A small-molecule ligand and the protein it binds are described below.
Small molecule (SMILES): CC(=O)N[C@H]1[C@H](O[C@H]2[C@H](O)[C@@H](NC(C)=O)CO[C@@H]2CO[C@@H]2O[C@@H](C)[C@@H](O)[C@@H](O)[C@@H]2O)O[C@H](CO)[C@@H](O[C@H]2O[C@H](CO)[C@@H](O)[C@H](O)[C@@H]2O)[C@@H]1O

Binding-site contacts:
Ligand atom C7 contacts residue ASN558 of chain 3.A at 3.6 Å.
Ligand atom C4 contacts residue ASN558 of chain 3.A at 4.2 Å.
Ligand atom O2 contacts residue ALA532 of chain 3.A at 3.3 Å.
Ligand atom C5 contacts residue ASN558 of chain 3.A at 3.6 Å.
Ligand atom O5 contacts residue ASN558 of chain 3.A at 2.3 Å (h-bond).
Ligand atom C6 contacts residue TYR556 of chain 3.A at 3.9 Å (hydrophobic).
Ligand atom O7 contacts residue ASN558 of chain 3.A at 3.8 Å.
Ligand atom C3 contacts residue TYR556 of chain 3.A at 4.4 Å (hydrophobic).
Ligand atom C8 contacts residue ARG456 of chain 3.A at 4.3 Å.
Ligand atom C2 contacts residue ASN558 of chain 3.A at 2.5 Å.
Ligand atom C3 contacts residue ASN558 of chain 3.A at 3.8 Å.
Ligand atom C1 contacts residue ASN558 of chain 3.A at 1.4 Å.
Ligand atom C5 contacts residue TYR556 of chain 3.A at 3.7 Å (hydrophobic).
Ligand atom O7 contacts residue TYR556 of chain 3.A at 3.8 Å.
Ligand atom O2 contacts residue ALA531 of chain 3.A at 3.7 Å.
Ligand atom O6 contacts residue TYR556 of chain 3.A at 4.3 Å.
Ligand atom C8 contacts residue TYR556 of chain 3.A at 3.7 Å (hydrophobic).
Ligand atom N2 contacts residue ASN558 of chain 3.A at 3.0 Å (h-bond).
Ligand atom O5 contacts residue TYR556 of chain 3.A at 3.6 Å.
Ligand atom C1 contacts residue TYR556 of chain 3.A at 3.5 Å (hydrophobic).
Ligand atom C7 contacts residue TYR556 of chain 3.A at 4.1 Å (hydrophobic).
Ligand atom C2 contacts residue TYR556 of chain 3.A at 4.5 Å (hydrophobic).

Sequence of chain 3.A:
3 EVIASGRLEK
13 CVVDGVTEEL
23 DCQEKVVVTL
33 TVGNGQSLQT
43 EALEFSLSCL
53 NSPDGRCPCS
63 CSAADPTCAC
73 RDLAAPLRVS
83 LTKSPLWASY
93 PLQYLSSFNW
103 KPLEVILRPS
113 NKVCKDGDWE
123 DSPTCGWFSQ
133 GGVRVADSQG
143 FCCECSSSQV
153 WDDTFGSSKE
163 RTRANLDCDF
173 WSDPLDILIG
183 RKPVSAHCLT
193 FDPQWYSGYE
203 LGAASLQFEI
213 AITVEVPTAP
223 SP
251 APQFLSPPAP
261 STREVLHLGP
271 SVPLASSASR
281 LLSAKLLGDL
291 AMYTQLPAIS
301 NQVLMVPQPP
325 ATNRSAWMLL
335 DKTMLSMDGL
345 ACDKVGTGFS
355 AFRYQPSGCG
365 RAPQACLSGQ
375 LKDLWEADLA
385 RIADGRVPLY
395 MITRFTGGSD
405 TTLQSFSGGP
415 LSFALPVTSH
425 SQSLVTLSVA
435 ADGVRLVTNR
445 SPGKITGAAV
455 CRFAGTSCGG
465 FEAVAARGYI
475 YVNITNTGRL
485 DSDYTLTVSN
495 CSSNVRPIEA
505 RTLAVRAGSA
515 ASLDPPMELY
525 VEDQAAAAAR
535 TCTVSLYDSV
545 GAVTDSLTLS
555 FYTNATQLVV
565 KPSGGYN